This protein binds this small molecule.
Small molecule (SMILES): C[C@H]1c2cccc(O)c2C(=O)C2=C(O)[C@]3(O)C(=O)C(C(N)=O)=C(O)[C@@H](N(C)C)[C@@H]3[C@@H](O)[C@@H]21

Binding-site contacts:
Ligand atom C21 contacts residue GLN115 of chain 1.A at 3.6 Å.
Ligand atom C3 contacts residue HIS63 of chain 1.A at 3.7 Å.
Ligand atom O11 contacts residue MG1 of chain 1.E at 2.0 Å.
Ligand atom C42 contacts residue SER137 of chain 1.A at 3.4 Å.
Ligand atom C11 contacts residue PRO104 of chain 1.A at 3.7 Å (hydrophobic).
Ligand atom C4A contacts residue SER137 of chain 1.A at 3.7 Å.
Ligand atom C41 contacts residue ASN81 of chain 1.A at 2.8 Å.
Ligand atom O12 contacts residue HIS99 of chain 1.A at 3.0 Å (h-bond).
Ligand atom N4 contacts residue ASN81 of chain 1.A at 2.5 Å (h-bond).
Ligand atom C9 contacts residue LEU173 of chain 2.A at 3.6 Å (hydrophobic).
Ligand atom N21 contacts residue LEU59 of chain 1.A at 3.7 Å.
Ligand atom O1 contacts residue VAL112 of chain 1.A at 3.6 Å.
Ligand atom C12 contacts residue MG1 of chain 1.E at 3.0 Å.
Ligand atom O3 contacts residue HIS63 of chain 1.A at 2.8 Å (h-bond).
Ligand atom O11 contacts residue PRO104 of chain 1.A at 3.6 Å.
Ligand atom C3 contacts residue GLN115 of chain 1.A at 3.3 Å.
Ligand atom O12 contacts residue MG1 of chain 1.E at 1.9 Å.
Ligand atom O10 contacts residue ARG103 of chain 1.A at 3.4 Å.
Ligand atom C11 contacts residue MG1 of chain 1.E at 3.1 Å.
Ligand atom C21 contacts residue HIS63 of chain 1.A at 3.7 Å.
Ligand atom O3 contacts residue GLN115 of chain 1.A at 3.1 Å (h-bond).
Ligand atom O21 contacts residue SER66 of chain 1.A at 2.7 Å (h-bond).
Ligand atom O13 contacts residue PHE85 of chain 1.A at 3.4 Å.
Ligand atom O5 contacts residue GLN115 of chain 1.A at 2.6 Å (h-bond).
Ligand atom C5B contacts residue MG1 of chain 1.E at 3.5 Å.
Ligand atom O21 contacts residue GLN115 of chain 1.A at 3.0 Å (h-bond).
Ligand atom C6B contacts residue PRO104 of chain 1.A at 3.6 Å (hydrophobic).
Ligand atom O10 contacts residue PRO104 of chain 1.A at 3.7 Å.
Ligand atom C42 contacts residue PHE85 of chain 1.A at 3.3 Å (hydrophobic).
Ligand atom C8 contacts residue LEU173 of chain 2.A at 3.8 Å (hydrophobic).
Ligand atom C61 contacts residue VAL112 of chain 1.A at 3.7 Å (hydrophobic).
Ligand atom O3 contacts residue ASN81 of chain 1.A at 2.7 Å (h-bond).
Ligand atom C4 contacts residue ASN81 of chain 1.A at 3.6 Å.
Ligand atom C41 contacts residue SER137 of chain 1.A at 3.4 Å.
Ligand atom C5 contacts residue GLN115 of chain 1.A at 3.1 Å.
Ligand atom C42 contacts residue ASN81 of chain 1.A at 3.2 Å.
Ligand atom O5 contacts residue ILE133 of chain 1.A at 3.0 Å.
Ligand atom C10 contacts residue PRO104 of chain 1.A at 3.6 Å (hydrophobic).
Ligand atom C4 contacts residue GLN115 of chain 1.A at 3.4 Å.
Ligand atom O21 contacts residue HIS63 of chain 1.A at 3.1 Å (h-bond).

Sequence of chain 2.A:
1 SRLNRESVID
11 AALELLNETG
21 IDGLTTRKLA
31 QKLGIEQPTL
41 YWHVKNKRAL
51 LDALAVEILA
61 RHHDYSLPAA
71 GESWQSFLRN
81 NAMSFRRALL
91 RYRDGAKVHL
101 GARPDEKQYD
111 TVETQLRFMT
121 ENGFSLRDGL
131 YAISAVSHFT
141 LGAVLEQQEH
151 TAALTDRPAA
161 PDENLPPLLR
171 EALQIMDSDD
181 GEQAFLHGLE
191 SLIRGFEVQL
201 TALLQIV

Sequence of chain 1.A:
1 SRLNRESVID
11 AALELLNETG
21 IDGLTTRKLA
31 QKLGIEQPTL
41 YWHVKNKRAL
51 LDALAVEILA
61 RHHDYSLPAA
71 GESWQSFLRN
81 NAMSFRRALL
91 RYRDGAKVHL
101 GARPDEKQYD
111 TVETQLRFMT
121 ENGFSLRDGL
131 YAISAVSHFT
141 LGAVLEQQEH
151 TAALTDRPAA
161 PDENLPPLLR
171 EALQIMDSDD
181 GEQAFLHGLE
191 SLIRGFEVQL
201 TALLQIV